Binding-site contacts:
Ligand atom O7 contacts residue ASN298 of chain 1.A at 3.6 Å (h-bond).
Ligand atom C7 contacts residue ASN298 of chain 1.A at 3.4 Å.
Ligand atom C5 contacts residue ASN298 of chain 1.A at 3.7 Å.
Ligand atom C4 contacts residue ASN298 of chain 1.A at 4.2 Å.
Ligand atom C8 contacts residue ASN298 of chain 1.A at 4.5 Å.
Ligand atom C8 contacts residue LEU289 of chain 1.A at 4.3 Å (hydrophobic).
Ligand atom C1 contacts residue ASN298 of chain 1.A at 1.4 Å.
Ligand atom C2 contacts residue ASN298 of chain 1.A at 2.5 Å.
Ligand atom O5 contacts residue ASN298 of chain 1.A at 2.4 Å (h-bond).
Ligand atom C3 contacts residue ASN298 of chain 1.A at 3.8 Å.
Ligand atom N2 contacts residue ASN298 of chain 1.A at 2.9 Å (h-bond).

Sequence of chain 1.A:
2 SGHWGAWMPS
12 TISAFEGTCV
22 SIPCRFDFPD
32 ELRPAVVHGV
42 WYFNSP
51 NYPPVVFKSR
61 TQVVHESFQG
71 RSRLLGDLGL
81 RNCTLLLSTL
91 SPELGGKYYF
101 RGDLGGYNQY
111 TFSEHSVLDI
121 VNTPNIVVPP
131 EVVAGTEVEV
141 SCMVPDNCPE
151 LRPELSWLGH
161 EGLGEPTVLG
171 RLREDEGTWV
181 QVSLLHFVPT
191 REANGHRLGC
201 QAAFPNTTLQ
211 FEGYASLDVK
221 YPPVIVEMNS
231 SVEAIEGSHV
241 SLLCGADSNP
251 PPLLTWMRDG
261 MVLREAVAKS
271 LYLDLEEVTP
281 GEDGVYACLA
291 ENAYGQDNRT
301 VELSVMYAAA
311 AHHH

This protein binds this small molecule.
Small molecule (SMILES): CC(=O)N[C@@H]1[C@@H](O)[C@H](O)[C@@H](CO)O[C@H]1O